Sequence of chain 1.A:
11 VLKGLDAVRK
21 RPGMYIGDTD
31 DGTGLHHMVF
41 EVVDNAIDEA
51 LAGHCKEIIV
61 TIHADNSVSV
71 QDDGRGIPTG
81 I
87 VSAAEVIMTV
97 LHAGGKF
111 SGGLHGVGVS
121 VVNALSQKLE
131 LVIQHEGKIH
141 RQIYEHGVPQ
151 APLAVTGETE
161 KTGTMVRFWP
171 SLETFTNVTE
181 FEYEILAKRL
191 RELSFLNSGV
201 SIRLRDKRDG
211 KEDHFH

This small molecule binds to this protein.
Small molecule (SMILES): CO[C@@H]1[C@@H](OC(N)=O)[C@@H](O)[C@H](Oc2ccc3c(O)c(NC(=O)c4ccc(O)c(CC=C(C)C)c4)c(=O)oc3c2C)OC1(C)C

Binding-site contacts:
Ligand atom C2 contacts residue GLY76 of chain 1.A at 3.8 Å.
Ligand atom O10 contacts residue PRO78 of chain 1.A at 3.6 Å.
Ligand atom C1 contacts residue ASN45 of chain 1.A at 3.0 Å.
Ligand atom C5 contacts residue PRO78 of chain 1.A at 4.0 Å (hydrophobic).
Ligand atom C2 contacts residue ARG75 of chain 1.A at 3.9 Å.
Ligand atom O4 contacts residue THR164 of chain 1.A at 3.8 Å.
Ligand atom O4 contacts residue ASP72 of chain 1.A at 4.0 Å.
Ligand atom C17 contacts residue PRO78 of chain 1.A at 3.7 Å (hydrophobic).
Ligand atom O1 contacts residue ILE93 of chain 1.A at 3.9 Å.
Ligand atom C12 contacts residue ASP72 of chain 1.A at 3.9 Å.
Ligand atom O6 contacts residue ASN45 of chain 1.A at 2.8 Å (h-bond).
Ligand atom C4 contacts residue ARG75 of chain 1.A at 3.4 Å.
Ligand atom N1 contacts residue ASP72 of chain 1.A at 2.9 Å (salt-bridge).
Ligand atom C11 contacts residue ARG75 of chain 1.A at 3.9 Å.
Ligand atom O8 contacts residue GLU49 of chain 1.A at 3.7 Å.
Ligand atom O1 contacts residue ILE77 of chain 1.A at 3.2 Å.
Ligand atom N1 contacts residue ALA46 of chain 1.A at 3.8 Å.
Ligand atom C15 contacts residue PRO78 of chain 1.A at 3.9 Å (hydrophobic).
Ligand atom O5 contacts residue ASN45 of chain 1.A at 3.7 Å.
Ligand atom C9 contacts residue ARG75 of chain 1.A at 3.6 Å.
Ligand atom C16 contacts residue PRO78 of chain 1.A at 3.8 Å (hydrophobic).
Ligand atom O11 contacts residue PRO78 of chain 1.A at 3.7 Å.
Ligand atom C6 contacts residue PRO78 of chain 1.A at 3.6 Å (hydrophobic).
Ligand atom N1 contacts residue ASN45 of chain 1.A at 3.9 Å.
Ligand atom C12 contacts residue ASN45 of chain 1.A at 3.9 Å.
Ligand atom C29 contacts residue ASN45 of chain 1.A at 3.8 Å.
Ligand atom C2 contacts residue GLU49 of chain 1.A at 3.8 Å.
Ligand atom C21 contacts residue PRO78 of chain 1.A at 3.8 Å (hydrophobic).
Ligand atom C24 contacts residue ILE93 of chain 1.A at 3.7 Å (hydrophobic).
Ligand atom C1 contacts residue ILE77 of chain 1.A at 3.5 Å (hydrophobic).
Ligand atom O3 contacts residue ALA89 of chain 1.A at 4.0 Å.
Ligand atom O3 contacts residue PRO78 of chain 1.A at 3.9 Å.
Ligand atom C18 contacts residue PRO78 of chain 1.A at 3.7 Å (hydrophobic).
Ligand atom C3 contacts residue ARG75 of chain 1.A at 3.6 Å.
Ligand atom O4 contacts residue GLU49 of chain 1.A at 3.9 Å.
Ligand atom C26 contacts residue ILE93 of chain 1.A at 3.9 Å (hydrophobic).
Ligand atom O10 contacts residue ARG75 of chain 1.A at 3.6 Å.
Ligand atom C2 contacts residue PRO78 of chain 1.A at 3.9 Å (hydrophobic).
Ligand atom C5 contacts residue ARG75 of chain 1.A at 3.3 Å.
Ligand atom C10 contacts residue ARG75 of chain 1.A at 3.9 Å.